The protein below binds the small molecule below.
Small molecule (SMILES): CC(=O)N[C@H]1[C@H](O[C@H]2[C@H](O)[C@@H](NC(C)=O)CO[C@@H]2CO)O[C@H](CO)[C@@H](O)[C@@H]1O

Binding-site contacts:
Ligand atom C6 contacts residue THR94 of chain 33.F at 4.0 Å.
Ligand atom O5 contacts residue ASN77 of chain 33.F at 2.4 Å (h-bond).
Ligand atom C5 contacts residue ASN77 of chain 33.F at 3.7 Å.
Ligand atom C2 contacts residue ASN77 of chain 33.F at 2.3 Å.
Ligand atom C1 contacts residue NAG1 of chain 33.L at 3.4 Å.
Ligand atom C8 contacts residue NAG1 of chain 33.L at 4.3 Å.
Ligand atom C2 contacts residue NAG1 of chain 33.L at 4.3 Å.
Ligand atom O7 contacts residue ASN77 of chain 33.F at 2.3 Å (h-bond).
Ligand atom C7 contacts residue ASN77 of chain 33.F at 2.7 Å.
Ligand atom C7 contacts residue NAG1 of chain 33.L at 4.3 Å.
Ligand atom O5 contacts residue NAG1 of chain 33.L at 4.2 Å.
Ligand atom C1 contacts residue ASN77 of chain 33.F at 1.5 Å.
Ligand atom N2 contacts residue ASN77 of chain 33.F at 2.8 Å (h-bond).
Ligand atom C5 contacts residue NAG1 of chain 33.L at 4.5 Å.
Ligand atom O6 contacts residue THR94 of chain 33.F at 4.0 Å.
Ligand atom C8 contacts residue ASN77 of chain 33.F at 4.1 Å.
Ligand atom C4 contacts residue ASN77 of chain 33.F at 4.2 Å.
Ligand atom C3 contacts residue ASN77 of chain 33.F at 3.7 Å.
Ligand atom N2 contacts residue NAG1 of chain 33.L at 4.2 Å.
Ligand atom O5 contacts residue THR94 of chain 33.F at 3.8 Å.

Sequence of chain 33.F:
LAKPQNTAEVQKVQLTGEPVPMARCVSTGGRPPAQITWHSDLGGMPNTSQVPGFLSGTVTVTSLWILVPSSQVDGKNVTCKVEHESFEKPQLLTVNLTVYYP